Sequence of chain 1.A:
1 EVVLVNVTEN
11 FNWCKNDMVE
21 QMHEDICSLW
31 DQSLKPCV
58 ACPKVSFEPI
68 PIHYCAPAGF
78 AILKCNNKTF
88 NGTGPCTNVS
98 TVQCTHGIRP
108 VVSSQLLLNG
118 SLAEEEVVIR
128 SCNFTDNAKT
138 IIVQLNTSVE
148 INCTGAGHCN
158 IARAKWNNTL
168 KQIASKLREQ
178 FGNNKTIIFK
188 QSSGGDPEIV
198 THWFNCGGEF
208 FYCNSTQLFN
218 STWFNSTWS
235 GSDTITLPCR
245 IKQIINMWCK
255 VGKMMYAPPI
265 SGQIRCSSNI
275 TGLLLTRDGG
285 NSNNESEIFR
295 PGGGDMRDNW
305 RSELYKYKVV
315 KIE

Binding-site contacts:
Ligand atom C5 contacts residue VAL3 of chain 1.A at 4.3 Å (hydrophobic).
Ligand atom O3 contacts residue ASN95 of chain 1.A at 4.4 Å.
Ligand atom O5 contacts residue ASN83 of chain 1.A at 3.3 Å (h-bond).
Ligand atom C5 contacts residue ASN83 of chain 1.A at 4.1 Å.
Ligand atom O5 contacts residue ASN95 of chain 1.A at 2.3 Å (h-bond).
Ligand atom O5 contacts residue VAL3 of chain 1.A at 3.9 Å.
Ligand atom O6 contacts residue VAL3 of chain 1.A at 3.5 Å.
Ligand atom C1 contacts residue ASN95 of chain 1.A at 1.4 Å.
Ligand atom C3 contacts residue ASN95 of chain 1.A at 3.6 Å.
Ligand atom C2 contacts residue ASN95 of chain 1.A at 2.2 Å.
Ligand atom C4 contacts residue ASN95 of chain 1.A at 4.0 Å.
Ligand atom N2 contacts residue ASN95 of chain 1.A at 3.0 Å (h-bond).
Ligand atom C1 contacts residue ASN83 of chain 1.A at 3.8 Å.
Ligand atom C6 contacts residue VAL3 of chain 1.A at 3.5 Å (hydrophobic).
Ligand atom C7 contacts residue ASN95 of chain 1.A at 4.1 Å.
Ligand atom C6 contacts residue ASN83 of chain 1.A at 3.7 Å.
Ligand atom C5 contacts residue ASN95 of chain 1.A at 3.6 Å.

This protein binds this small molecule.
Small molecule (SMILES): CC(=O)N[C@@H]1[C@@H](O)[C@H](O)[C@@H](CO)O[C@H]1O